Sequence of chain 1.A:
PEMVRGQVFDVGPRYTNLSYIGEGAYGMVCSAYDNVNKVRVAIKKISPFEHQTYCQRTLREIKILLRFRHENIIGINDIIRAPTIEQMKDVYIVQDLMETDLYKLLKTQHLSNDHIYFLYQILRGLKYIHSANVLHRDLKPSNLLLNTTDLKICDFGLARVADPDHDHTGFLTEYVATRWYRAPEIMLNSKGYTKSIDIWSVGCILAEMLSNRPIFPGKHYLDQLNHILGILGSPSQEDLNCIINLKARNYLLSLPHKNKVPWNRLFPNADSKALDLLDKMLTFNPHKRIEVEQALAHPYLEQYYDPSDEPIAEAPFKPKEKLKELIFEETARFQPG

The small molecule below binds the protein below.
Small molecule (SMILES): CCS(=O)(=O)Nc1ccc2[nH]ncc2c1

Binding-site contacts:
Ligand atom C2 contacts residue SER161 of chain 1.A at 4.4 Å.
Ligand atom N13 contacts residue LEU164 of chain 1.A at 4.5 Å.
Ligand atom N13 contacts residue MET116 of chain 1.A at 2.9 Å (h-bond).
Ligand atom N13 contacts residue ALA60 of chain 1.A at 3.6 Å.
Ligand atom C14 contacts residue MET116 of chain 1.A at 3.6 Å (hydrophobic).
Ligand atom C10 contacts residue ASP114 of chain 1.A at 4.0 Å.
Ligand atom C9 contacts residue LEU164 of chain 1.A at 3.8 Å (hydrophobic).
Ligand atom C15 contacts residue ALA60 of chain 1.A at 4.0 Å (hydrophobic).
Ligand atom C9 contacts residue GLN113 of chain 1.A at 3.5 Å.
Ligand atom N11 contacts residue LEU164 of chain 1.A at 4.0 Å.
Ligand atom C8 contacts residue LEU164 of chain 1.A at 4.3 Å (hydrophobic).
Ligand atom N11 contacts residue ASP114 of chain 1.A at 2.8 Å (salt-bridge).
Ligand atom C14 contacts residue LEU164 of chain 1.A at 4.3 Å (hydrophobic).
Ligand atom N11 contacts residue ALA60 of chain 1.A at 3.3 Å.
Ligand atom C7 contacts residue VAL47 of chain 1.A at 4.1 Å (hydrophobic).
Ligand atom C15 contacts residue LEU164 of chain 1.A at 4.1 Å (hydrophobic).
Ligand atom C16 contacts residue VAL47 of chain 1.A at 4.0 Å (hydrophobic).
Ligand atom C2 contacts residue CYS174 of chain 1.A at 2.7 Å (hydrophobic).
Ligand atom C14 contacts residue ILE39 of chain 1.A at 4.4 Å (hydrophobic).
Ligand atom C10 contacts residue ALA60 of chain 1.A at 3.6 Å (hydrophobic).
Ligand atom C1 contacts residue ASN162 of chain 1.A at 3.5 Å.
Ligand atom N13 contacts residue LEU115 of chain 1.A at 3.7 Å.
Ligand atom O5 contacts residue GLY42 of chain 1.A at 4.5 Å.
Ligand atom C16 contacts residue LEU164 of chain 1.A at 4.1 Å (hydrophobic).
Ligand atom C9 contacts residue ALA60 of chain 1.A at 4.1 Å (hydrophobic).
Ligand atom N13 contacts residue ASP114 of chain 1.A at 3.4 Å (salt-bridge).
Ligand atom C14 contacts residue ALA60 of chain 1.A at 4.0 Å (hydrophobic).
Ligand atom C10 contacts residue LEU164 of chain 1.A at 3.7 Å (hydrophobic).
Ligand atom N11 contacts residue LEU115 of chain 1.A at 4.0 Å.
Ligand atom N6 contacts residue VAL47 of chain 1.A at 3.8 Å.
Ligand atom S3 contacts residue CYS174 of chain 1.A at 4.3 Å.
Ligand atom C1 contacts residue ASP175 of chain 1.A at 3.6 Å.
Ligand atom O4 contacts residue GLN113 of chain 1.A at 4.5 Å.
Ligand atom C8 contacts residue GLN113 of chain 1.A at 3.6 Å.
Ligand atom O4 contacts residue LYS62 of chain 1.A at 3.7 Å.
Ligand atom N11 contacts residue MET116 of chain 1.A at 3.7 Å.
Ligand atom C1 contacts residue CYS174 of chain 1.A at 1.8 Å (hydrophobic).
Ligand atom C2 contacts residue LEU164 of chain 1.A at 4.1 Å (hydrophobic).
Ligand atom C1 contacts residue SER161 of chain 1.A at 4.4 Å.